Sequence of chain 1.A:
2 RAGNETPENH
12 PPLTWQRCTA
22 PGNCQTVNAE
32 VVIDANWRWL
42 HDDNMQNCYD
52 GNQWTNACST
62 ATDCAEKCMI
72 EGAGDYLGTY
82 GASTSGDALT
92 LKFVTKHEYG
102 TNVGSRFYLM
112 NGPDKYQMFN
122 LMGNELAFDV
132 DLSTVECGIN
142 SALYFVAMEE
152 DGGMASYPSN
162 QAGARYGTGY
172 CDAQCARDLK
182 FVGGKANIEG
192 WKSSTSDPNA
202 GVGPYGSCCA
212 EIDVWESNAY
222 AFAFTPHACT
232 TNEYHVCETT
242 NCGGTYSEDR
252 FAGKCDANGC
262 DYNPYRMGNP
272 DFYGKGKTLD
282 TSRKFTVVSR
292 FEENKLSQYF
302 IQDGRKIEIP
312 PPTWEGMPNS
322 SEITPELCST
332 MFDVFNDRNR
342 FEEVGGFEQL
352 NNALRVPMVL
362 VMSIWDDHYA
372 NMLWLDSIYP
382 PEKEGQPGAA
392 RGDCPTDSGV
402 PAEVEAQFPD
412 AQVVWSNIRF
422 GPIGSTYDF

A protein and the small-molecule ligand that binds it are described below.
Small molecule (SMILES): OC[C@H]1O[C@@H](O[C@H]2[C@H](O)[C@@H](O)[C@H](O)O[C@@H]2CO)[C@H](O)[C@@H](O)[C@@H]1O

Binding-site contacts:
Ligand atom O5 contacts residue ARG392 of chain 1.A at 3.1 Å (salt-bridge).
Ligand atom C2 contacts residue ALA258 of chain 1.A at 3.3 Å (hydrophobic).
Ligand atom C6 contacts residue ALA371 of chain 1.A at 3.9 Å (hydrophobic).
Ligand atom O4 contacts residue ASN259 of chain 1.A at 4.0 Å.
Ligand atom O5 contacts residue ARG251 of chain 1.A at 2.9 Å (salt-bridge).
Ligand atom O3 contacts residue ASN259 of chain 1.A at 3.9 Å.
Ligand atom O4 contacts residue TRP375 of chain 1.A at 3.6 Å.
Ligand atom C1 contacts residue ARG392 of chain 1.A at 3.7 Å.
Ligand atom O6 contacts residue ARG267 of chain 1.A at 3.7 Å.
Ligand atom O4 contacts residue ALA258 of chain 1.A at 3.6 Å.
Ligand atom O5 contacts residue TRP375 of chain 1.A at 3.8 Å.
Ligand atom C6 contacts residue TRP375 of chain 1.A at 3.3 Å (hydrophobic).
Ligand atom O3 contacts residue GLN175 of chain 1.A at 3.2 Å.
Ligand atom C1 contacts residue TRP375 of chain 1.A at 3.6 Å (hydrophobic).
Ligand atom O2 contacts residue ALA258 of chain 1.A at 3.3 Å (h-bond).
Ligand atom O1 contacts residue ASP338 of chain 1.A at 4.0 Å.
Ligand atom C3 contacts residue TRP375 of chain 1.A at 3.9 Å (hydrophobic).
Ligand atom O5 contacts residue ARG267 of chain 1.A at 3.6 Å (salt-bridge).
Ligand atom O1 contacts residue ARG267 of chain 1.A at 3.9 Å.
Ligand atom O2 contacts residue HIS228 of chain 1.A at 3.7 Å.
Ligand atom O4 contacts residue ARG251 of chain 1.A at 3.4 Å (salt-bridge).
Ligand atom O6 contacts residue TRP375 of chain 1.A at 3.5 Å (h-bond).
Ligand atom O6 contacts residue ASP262 of chain 1.A at 2.6 Å (salt-bridge).
Ligand atom C4 contacts residue TRP375 of chain 1.A at 4.0 Å (hydrophobic).
Ligand atom C3 contacts residue ARG251 of chain 1.A at 3.6 Å.
Ligand atom O1 contacts residue ARG392 of chain 1.A at 2.7 Å (salt-bridge).
Ligand atom O4 contacts residue THR246 of chain 1.A at 3.8 Å.
Ligand atom C6 contacts residue ASP262 of chain 1.A at 3.4 Å.
Ligand atom O2 contacts residue ARG251 of chain 1.A at 4.0 Å.
Ligand atom C2 contacts residue ARG251 of chain 1.A at 3.0 Å.
Ligand atom C1 contacts residue ARG251 of chain 1.A at 3.3 Å.
Ligand atom O6 contacts residue ARG392 of chain 1.A at 3.6 Å.
Ligand atom C4 contacts residue ARG251 of chain 1.A at 3.5 Å.
Ligand atom C3 contacts residue ASN259 of chain 1.A at 3.9 Å.
Ligand atom C5 contacts residue ARG251 of chain 1.A at 3.7 Å.
Ligand atom O6 contacts residue ARG251 of chain 1.A at 3.6 Å.
Ligand atom O3 contacts residue ARG251 of chain 1.A at 2.5 Å (salt-bridge).
Ligand atom C5 contacts residue TRP375 of chain 1.A at 3.4 Å (hydrophobic).
Ligand atom O4 contacts residue ASP368 of chain 1.A at 4.0 Å.
Ligand atom O2 contacts residue ASN259 of chain 1.A at 3.9 Å.